Sequence of chain 1.A:
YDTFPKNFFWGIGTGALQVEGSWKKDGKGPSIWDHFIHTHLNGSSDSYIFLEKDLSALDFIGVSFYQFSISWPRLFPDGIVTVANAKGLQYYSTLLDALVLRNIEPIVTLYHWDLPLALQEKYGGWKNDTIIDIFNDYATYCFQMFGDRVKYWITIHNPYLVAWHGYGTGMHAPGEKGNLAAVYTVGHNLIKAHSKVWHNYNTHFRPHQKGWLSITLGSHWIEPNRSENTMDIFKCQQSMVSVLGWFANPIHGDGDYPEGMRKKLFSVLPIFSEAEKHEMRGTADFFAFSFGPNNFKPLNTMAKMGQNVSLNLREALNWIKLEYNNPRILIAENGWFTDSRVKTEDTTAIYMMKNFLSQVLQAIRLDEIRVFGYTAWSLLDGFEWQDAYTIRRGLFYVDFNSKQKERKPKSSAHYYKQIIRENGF

Binding-site contacts:
Ligand atom C8 contacts residue ASN257 of chain 1.A at 3.4 Å.
Ligand atom O7 contacts residue PRO256 of chain 1.A at 4.1 Å.
Ligand atom C8 contacts residue ASN340 of chain 1.A at 4.4 Å.
Ligand atom C1 contacts residue ASN340 of chain 1.A at 1.4 Å.
Ligand atom C6 contacts residue ASN340 of chain 1.A at 4.4 Å.
Ligand atom C7 contacts residue ASN257 of chain 1.A at 3.5 Å.
Ligand atom O5 contacts residue ASN340 of chain 1.A at 2.2 Å (h-bond).
Ligand atom C7 contacts residue ASN340 of chain 1.A at 3.8 Å.
Ligand atom C5 contacts residue ASN340 of chain 1.A at 3.4 Å.
Ligand atom O7 contacts residue ASN340 of chain 1.A at 3.7 Å.
Ligand atom C4 contacts residue ASN340 of chain 1.A at 4.3 Å.
Ligand atom N2 contacts residue ASN340 of chain 1.A at 3.4 Å (h-bond).
Ligand atom C2 contacts residue ASN340 of chain 1.A at 2.9 Å.
Ligand atom C3 contacts residue ASN340 of chain 1.A at 4.1 Å.
Ligand atom O7 contacts residue ASN257 of chain 1.A at 2.9 Å (h-bond).

The protein below binds the small molecule below.
Small molecule (SMILES): CC(=O)N[C@@H]1[C@@H](O)[C@H](O)[C@@H](CO)O[C@H]1O